The small molecule below binds the protein below.
Small molecule (SMILES): Cc1ccc(S(=O)(=O)O)cc1

Sequence of chain 1.A:
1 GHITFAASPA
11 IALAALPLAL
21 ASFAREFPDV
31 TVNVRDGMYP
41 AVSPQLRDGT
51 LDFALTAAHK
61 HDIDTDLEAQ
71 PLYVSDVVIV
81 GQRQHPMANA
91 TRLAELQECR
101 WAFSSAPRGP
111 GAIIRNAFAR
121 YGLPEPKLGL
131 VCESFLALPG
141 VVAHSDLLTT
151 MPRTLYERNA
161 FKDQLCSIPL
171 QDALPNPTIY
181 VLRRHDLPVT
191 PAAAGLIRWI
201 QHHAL

Binding-site contacts:
Ligand atom O3 contacts residue ARG100 of chain 1.A at 4.2 Å.
Ligand atom C6 contacts residue ALA24 of chain 2.A at 4.3 Å (hydrophobic).
Ligand atom C4 contacts residue LEU20 of chain 2.A at 3.7 Å (hydrophobic).
Ligand atom C4 contacts residue VAL141 of chain 1.A at 4.2 Å (hydrophobic).
Ligand atom O1 contacts residue LEU147 of chain 1.A at 3.5 Å.
Ligand atom C5 contacts residue HIS144 of chain 1.A at 3.2 Å.
Ligand atom C3 contacts residue LEU20 of chain 2.A at 3.7 Å (hydrophobic).
Ligand atom C1 contacts residue LEU147 of chain 1.A at 4.2 Å (hydrophobic).
Ligand atom C7 contacts residue PRO17 of chain 2.A at 3.1 Å (hydrophobic).
Ligand atom C3 contacts residue LEU147 of chain 1.A at 4.1 Å (hydrophobic).
Ligand atom C6 contacts residue LEU20 of chain 2.A at 4.4 Å (hydrophobic).
Ligand atom C7 contacts residue SER145 of chain 1.A at 4.3 Å.
Ligand atom C3 contacts residue VAL141 of chain 1.A at 4.2 Å (hydrophobic).
Ligand atom C4 contacts residue PRO17 of chain 2.A at 4.3 Å (hydrophobic).
Ligand atom O2 contacts residue GLY129 of chain 1.A at 4.4 Å.
Ligand atom S contacts residue ALA24 of chain 2.A at 3.9 Å.
Ligand atom C6 contacts residue HIS144 of chain 1.A at 4.1 Å.
Ligand atom C3 contacts residue LEU130 of chain 1.A at 3.4 Å (hydrophobic).
Ligand atom O2 contacts residue ALA24 of chain 2.A at 4.0 Å.
Ligand atom C1 contacts residue SER145 of chain 1.A at 4.1 Å.
Ligand atom C2 contacts residue LEU130 of chain 1.A at 3.4 Å (hydrophobic).
Ligand atom S contacts residue ARG100 of chain 1.A at 3.7 Å.
Ligand atom C2 contacts residue LEU147 of chain 1.A at 3.7 Å (hydrophobic).
Ligand atom C1 contacts residue ALA24 of chain 2.A at 4.0 Å (hydrophobic).
Ligand atom C4 contacts residue SER145 of chain 1.A at 3.7 Å.
Ligand atom C5 contacts residue LEU20 of chain 2.A at 4.2 Å (hydrophobic).
Ligand atom C4 contacts residue HIS144 of chain 1.A at 3.8 Å.
Ligand atom C7 contacts residue VAL141 of chain 1.A at 3.6 Å (hydrophobic).
Ligand atom C7 contacts residue LEU20 of chain 2.A at 3.6 Å (hydrophobic).
Ligand atom C3 contacts residue SER145 of chain 1.A at 4.2 Å.
Ligand atom C5 contacts residue SER145 of chain 1.A at 3.3 Å.
Ligand atom O1 contacts residue ARG100 of chain 1.A at 2.9 Å (salt-bridge).
Ligand atom O3 contacts residue ALA24 of chain 2.A at 3.3 Å.
Ligand atom C7 contacts residue ALA21 of chain 2.A at 3.8 Å (hydrophobic).
Ligand atom C6 contacts residue ALA21 of chain 2.A at 4.2 Å (hydrophobic).
Ligand atom C4 contacts residue ALA21 of chain 2.A at 3.8 Å (hydrophobic).
Ligand atom C5 contacts residue ALA21 of chain 2.A at 3.6 Å (hydrophobic).
Ligand atom C6 contacts residue SER145 of chain 1.A at 3.5 Å.
Ligand atom C7 contacts residue HIS144 of chain 1.A at 3.6 Å.
Ligand atom O2 contacts residue ARG100 of chain 1.A at 3.0 Å (salt-bridge).

Sequence of chain 2.A:
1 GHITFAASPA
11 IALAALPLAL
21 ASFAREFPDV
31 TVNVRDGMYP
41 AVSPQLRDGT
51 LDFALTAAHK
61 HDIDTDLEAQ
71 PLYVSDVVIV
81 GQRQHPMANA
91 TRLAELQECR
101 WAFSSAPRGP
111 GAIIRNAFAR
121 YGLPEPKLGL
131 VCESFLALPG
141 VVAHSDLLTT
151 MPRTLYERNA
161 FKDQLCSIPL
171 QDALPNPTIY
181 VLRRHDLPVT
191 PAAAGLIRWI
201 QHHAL